Binding-site contacts:
Ligand atom O2 contacts residue SER607 of chain 1.A at 4.1 Å.
Ligand atom C5 contacts residue THR608 of chain 1.A at 3.2 Å.
Ligand atom C7 contacts residue ASN522 of chain 1.A at 3.2 Å.
Ligand atom C6 contacts residue SER607 of chain 1.A at 4.3 Å.
Ligand atom O7 contacts residue ASN610 of chain 1.A at 3.8 Å.
Ligand atom C1 contacts residue ARG609 of chain 1.A at 4.3 Å.
Ligand atom O7 contacts residue GLU585 of chain 1.A at 4.2 Å.
Ligand atom O2 contacts residue THR608 of chain 1.A at 3.9 Å.
Ligand atom C8 contacts residue HIS587 of chain 1.A at 3.4 Å.
Ligand atom C1 contacts residue ASN522 of chain 1.A at 1.4 Å.
Ligand atom C5 contacts residue ASN522 of chain 1.A at 3.7 Å.
Ligand atom O5 contacts residue THR608 of chain 1.A at 4.2 Å.
Ligand atom C3 contacts residue ASN522 of chain 1.A at 3.7 Å.
Ligand atom C6 contacts residue ASN610 of chain 1.A at 3.9 Å.
Ligand atom O5 contacts residue ASN522 of chain 1.A at 2.4 Å (h-bond).
Ligand atom O7 contacts residue ASN522 of chain 1.A at 3.2 Å (h-bond).
Ligand atom C7 contacts residue GLU585 of chain 1.A at 4.0 Å.
Ligand atom C4 contacts residue THR608 of chain 1.A at 3.4 Å.
Ligand atom O5 contacts residue ASN498 of chain 1.A at 3.3 Å (h-bond).
Ligand atom C8 contacts residue THR546 of chain 1.A at 3.8 Å.
Ligand atom C5 contacts residue ARG609 of chain 1.A at 4.1 Å.
Ligand atom C1 contacts residue ASN498 of chain 1.A at 3.6 Å.
Ligand atom C3 contacts residue THR608 of chain 1.A at 3.7 Å.
Ligand atom C2 contacts residue ASN522 of chain 1.A at 2.3 Å.
Ligand atom O6 contacts residue ASN498 of chain 1.A at 4.0 Å.
Ligand atom C6 contacts residue THR608 of chain 1.A at 3.9 Å.
Ligand atom O5 contacts residue ARG609 of chain 1.A at 4.1 Å.
Ligand atom O6 contacts residue ARG609 of chain 1.A at 3.6 Å (salt-bridge).
Ligand atom O6 contacts residue SER607 of chain 1.A at 3.2 Å (h-bond).
Ligand atom O6 contacts residue PRO611 of chain 1.A at 3.3 Å.
Ligand atom C4 contacts residue ARG609 of chain 1.A at 4.0 Å.
Ligand atom N2 contacts residue ASN522 of chain 1.A at 2.8 Å (h-bond).
Ligand atom O7 contacts residue ASN498 of chain 1.A at 4.1 Å.
Ligand atom C4 contacts residue ASN522 of chain 1.A at 4.2 Å.
Ligand atom O4 contacts residue THR608 of chain 1.A at 2.9 Å (h-bond).
Ligand atom C8 contacts residue GLU585 of chain 1.A at 3.5 Å.
Ligand atom C1 contacts residue THR608 of chain 1.A at 4.2 Å.
Ligand atom C6 contacts residue PRO611 of chain 1.A at 3.5 Å (hydrophobic).
Ligand atom C2 contacts residue ASN498 of chain 1.A at 4.0 Å.
Ligand atom O3 contacts residue PRO611 of chain 1.A at 4.1 Å.

Sequence of chain 1.A:
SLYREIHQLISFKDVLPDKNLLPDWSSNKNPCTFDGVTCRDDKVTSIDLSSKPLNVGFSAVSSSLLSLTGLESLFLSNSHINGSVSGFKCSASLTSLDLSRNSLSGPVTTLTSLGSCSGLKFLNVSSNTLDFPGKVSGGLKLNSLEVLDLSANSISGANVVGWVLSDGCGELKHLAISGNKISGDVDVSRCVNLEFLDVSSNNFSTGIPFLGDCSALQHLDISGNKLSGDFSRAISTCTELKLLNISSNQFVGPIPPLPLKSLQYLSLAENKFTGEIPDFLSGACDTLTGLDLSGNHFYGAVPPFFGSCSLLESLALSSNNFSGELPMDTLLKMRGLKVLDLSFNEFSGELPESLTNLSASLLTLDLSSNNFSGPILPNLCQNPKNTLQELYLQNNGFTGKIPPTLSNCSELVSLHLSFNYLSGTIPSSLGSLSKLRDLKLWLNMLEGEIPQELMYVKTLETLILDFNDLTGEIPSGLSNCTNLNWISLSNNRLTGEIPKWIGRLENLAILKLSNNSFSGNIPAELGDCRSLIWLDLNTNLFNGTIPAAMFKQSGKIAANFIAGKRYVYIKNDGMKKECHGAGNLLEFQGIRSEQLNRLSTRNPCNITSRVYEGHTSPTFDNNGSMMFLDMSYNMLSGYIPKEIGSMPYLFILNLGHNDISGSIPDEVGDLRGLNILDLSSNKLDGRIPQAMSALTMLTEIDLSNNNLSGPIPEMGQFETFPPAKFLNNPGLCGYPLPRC

A protein and the small-molecule ligand that binds it are described below.
Small molecule (SMILES): CC(=O)N[C@H]1[C@H](O[C@H]2[C@H](O)[C@@H](NC(C)=O)CO[C@@H]2CO)O[C@H](CO)[C@@H](O[C@@H]2O[C@H](CO)[C@@H](O[C@H]3O[C@H](CO)[C@@H](O)[C@H](O)[C@@H]3O)[C@H](O[C@H]3O[C@H](CO)[C@@H](O)[C@H](O)[C@@H]3O)[C@@H]2O)[C@@H]1O